Binding-site contacts:
Ligand atom C10 contacts residue ILE153 of chain 2.A at 3.8 Å (hydrophobic).
Ligand atom C6 contacts residue THR183 of chain 2.A at 3.7 Å.
Ligand atom O1 contacts residue GLY184 of chain 2.A at 2.9 Å (h-bond).
Ligand atom C7 contacts residue LEU100 of chain 2.A at 3.5 Å (hydrophobic).
Ligand atom O2 contacts residue GLY184 of chain 2.A at 3.5 Å (h-bond).
Ligand atom C2 contacts residue GLY234 of chain 2.A at 3.7 Å.
Ligand atom OH contacts residue THR183 of chain 2.A at 3.8 Å.
Ligand atom O2 contacts residue THR183 of chain 2.A at 3.6 Å.
Ligand atom O2 contacts residue SER235 of chain 2.A at 2.4 Å (h-bond).
Ligand atom OH contacts residue LEU100 of chain 2.A at 3.5 Å.
Ligand atom S1 contacts residue TYR175 of chain 2.A at 3.8 Å.
Ligand atom P1 contacts residue GLY213 of chain 2.A at 3.8 Å.
Ligand atom S1 contacts residue LEU100 of chain 2.A at 3.9 Å.
Ligand atom C9 contacts residue PHE212 of chain 2.A at 3.8 Å (hydrophobic).
Ligand atom C3 contacts residue PHE22 of chain 2.A at 3.6 Å (hydrophobic).
Ligand atom O3 contacts residue GLY213 of chain 2.A at 3.8 Å.
Ligand atom O2 contacts residue GLY234 of chain 2.A at 3.7 Å.
Ligand atom C7 contacts residue THR183 of chain 2.A at 3.7 Å.
Ligand atom S1 contacts residue PHE22 of chain 2.A at 3.9 Å.
Ligand atom P1 contacts residue SER235 of chain 2.A at 3.8 Å.
Ligand atom O1 contacts residue PHE212 of chain 2.A at 3.2 Å.
Ligand atom C6 contacts residue ALA59 of chain 2.A at 3.9 Å (hydrophobic).
Ligand atom C10 contacts residue PHE212 of chain 2.A at 3.6 Å (hydrophobic).
Ligand atom C1 contacts residue THR183 of chain 2.A at 3.9 Å.
Ligand atom C9 contacts residue LEU127 of chain 2.A at 3.8 Å (hydrophobic).
Ligand atom C4 contacts residue TYR175 of chain 2.A at 3.1 Å (hydrophobic).
Ligand atom O3 contacts residue SER235 of chain 2.A at 3.6 Å (h-bond).
Ligand atom O3 contacts residue GLY234 of chain 2.A at 3.0 Å (h-bond).
Ligand atom C7 contacts residue ASP60 of chain 2.A at 3.6 Å.
Ligand atom O1 contacts residue THR183 of chain 2.A at 3.7 Å.
Ligand atom OH contacts residue ASP60 of chain 2.A at 2.7 Å (salt-bridge).
Ligand atom O1 contacts residue ARG179 of chain 2.A at 3.8 Å.
Ligand atom O3 contacts residue SER233 of chain 2.A at 3.9 Å.
Ligand atom O1 contacts residue GLY213 of chain 2.A at 2.7 Å (h-bond).
Ligand atom C1 contacts residue PHE212 of chain 2.A at 3.8 Å (hydrophobic).
Ligand atom C8 contacts residue LEU100 of chain 2.A at 3.5 Å (hydrophobic).
Ligand atom P1 contacts residue GLY184 of chain 2.A at 3.8 Å.
Ligand atom C9 contacts residue TYR175 of chain 2.A at 3.5 Å (hydrophobic).
Ligand atom C9 contacts residue LEU100 of chain 2.A at 3.8 Å (hydrophobic).
Ligand atom C6 contacts residue ASP60 of chain 2.A at 3.7 Å.

Sequence of chain 2.A:
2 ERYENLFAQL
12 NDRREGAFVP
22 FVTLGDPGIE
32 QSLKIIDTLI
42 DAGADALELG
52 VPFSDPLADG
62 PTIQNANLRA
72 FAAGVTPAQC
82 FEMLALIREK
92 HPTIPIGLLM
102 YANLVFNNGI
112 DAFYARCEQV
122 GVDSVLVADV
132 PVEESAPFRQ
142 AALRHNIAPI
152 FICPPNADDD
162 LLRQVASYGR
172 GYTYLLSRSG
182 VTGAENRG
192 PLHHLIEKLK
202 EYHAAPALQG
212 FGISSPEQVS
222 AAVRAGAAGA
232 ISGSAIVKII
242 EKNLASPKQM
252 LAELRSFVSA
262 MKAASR

The protein below binds the small molecule below.
Small molecule (SMILES): O=P(O)(O)/C=C/CCSc1ccccc1O